Binding-site contacts:
Ligand atom N3B contacts residue LYS42 of chain 1.E at 3.5 Å (salt-bridge).
Ligand atom O1A contacts residue LYS42 of chain 1.E at 3.5 Å (salt-bridge).
Ligand atom O4' contacts residue VAL18 of chain 1.E at 3.1 Å.
Ligand atom C4' contacts residue GLY39 of chain 1.E at 3.5 Å.
Ligand atom O3G contacts residue GLU159 of chain 1.E at 3.5 Å (salt-bridge).
Ligand atom O2' contacts residue ALA133 of chain 1.D at 3.5 Å (h-bond).
Ligand atom C2' contacts residue GLN138 of chain 1.D at 3.4 Å.
Ligand atom N1 contacts residue TRP13 of chain 1.E at 3.4 Å.
Ligand atom O3A contacts residue SER135 of chain 1.D at 3.3 Å.
Ligand atom O3G contacts residue MG1 of chain 1.N at 1.9 Å.
Ligand atom N3B contacts residue GLY39 of chain 1.E at 2.8 Å (h-bond).
Ligand atom N3 contacts residue ARG129 of chain 1.D at 3.4 Å (salt-bridge).
Ligand atom C3' contacts residue GLY39 of chain 1.E at 3.5 Å.
Ligand atom O1B contacts residue LYS42 of chain 1.E at 2.7 Å (salt-bridge).
Ligand atom O2B contacts residue SER43 of chain 1.E at 3.0 Å (h-bond).
Ligand atom O2' contacts residue GLN138 of chain 1.D at 2.8 Å (h-bond).
Ligand atom O3' contacts residue GLN138 of chain 1.D at 3.1 Å (h-bond).
Ligand atom N3B contacts residue SER135 of chain 1.D at 3.4 Å.
Ligand atom PG contacts residue MG1 of chain 1.N at 3.2 Å.
Ligand atom O1A contacts residue GLY41 of chain 1.E at 3.3 Å.
Ligand atom O1G contacts residue GLU159 of chain 1.E at 2.8 Å (salt-bridge).
Ligand atom O1B contacts residue CYS40 of chain 1.E at 3.4 Å (h-bond).
Ligand atom C4 contacts residue ALA133 of chain 1.D at 3.5 Å (hydrophobic).
Ligand atom O2' contacts residue ARG129 of chain 1.D at 2.8 Å (salt-bridge).
Ligand atom O3' contacts residue GLY39 of chain 1.E at 3.1 Å (h-bond).
Ligand atom O1A contacts residue THR44 of chain 1.E at 2.6 Å (h-bond).
Ligand atom O1G contacts residue HIS192 of chain 1.E at 2.9 Å (h-bond).
Ligand atom PA contacts residue THR44 of chain 1.E at 3.5 Å.
Ligand atom O3G contacts residue GLN82 of chain 1.E at 2.9 Å (h-bond).
Ligand atom O1G contacts residue LYS42 of chain 1.E at 2.9 Å (salt-bridge).
Ligand atom PB contacts residue MG1 of chain 1.N at 3.3 Å.
Ligand atom O2B contacts residue MG1 of chain 1.N at 2.0 Å.
Ligand atom O2G contacts residue GLY137 of chain 1.D at 2.8 Å (h-bond).
Ligand atom O2A contacts residue SER135 of chain 1.D at 3.2 Å.
Ligand atom O2G contacts residue SER38 of chain 1.E at 2.6 Å (h-bond).
Ligand atom O1A contacts residue SER43 of chain 1.E at 3.4 Å (h-bond).
Ligand atom C6 contacts residue TRP13 of chain 1.E at 3.5 Å (hydrophobic).
Ligand atom O1B contacts residue GLY41 of chain 1.E at 3.0 Å (h-bond).
Ligand atom O2G contacts residue SER135 of chain 1.D at 3.0 Å (h-bond).
Ligand atom C2 contacts residue TRP13 of chain 1.E at 3.5 Å (hydrophobic).

Sequence of chain 1.E:
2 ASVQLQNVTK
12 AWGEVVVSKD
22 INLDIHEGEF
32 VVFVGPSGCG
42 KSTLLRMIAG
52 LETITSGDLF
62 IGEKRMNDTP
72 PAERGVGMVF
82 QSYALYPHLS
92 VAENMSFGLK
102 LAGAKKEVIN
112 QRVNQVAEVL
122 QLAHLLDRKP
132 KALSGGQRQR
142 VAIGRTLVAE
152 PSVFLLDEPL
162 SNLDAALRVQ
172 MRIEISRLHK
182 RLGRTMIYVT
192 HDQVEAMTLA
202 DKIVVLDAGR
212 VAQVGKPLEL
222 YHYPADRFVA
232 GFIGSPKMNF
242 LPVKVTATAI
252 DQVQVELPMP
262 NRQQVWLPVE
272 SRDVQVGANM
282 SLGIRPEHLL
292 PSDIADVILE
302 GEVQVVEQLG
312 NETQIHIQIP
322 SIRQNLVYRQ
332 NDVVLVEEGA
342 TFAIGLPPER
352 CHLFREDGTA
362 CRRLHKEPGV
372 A

The small molecule below binds the protein below.
Small molecule (SMILES): Nc1ncnc2c1ncn2[C@@H]1O[C@H](CO[P](=O)(O)O[P](=O)(O)NP(=O)(O)O)[C@@H](O)[C@H]1O

Sequence of chain 1.D:
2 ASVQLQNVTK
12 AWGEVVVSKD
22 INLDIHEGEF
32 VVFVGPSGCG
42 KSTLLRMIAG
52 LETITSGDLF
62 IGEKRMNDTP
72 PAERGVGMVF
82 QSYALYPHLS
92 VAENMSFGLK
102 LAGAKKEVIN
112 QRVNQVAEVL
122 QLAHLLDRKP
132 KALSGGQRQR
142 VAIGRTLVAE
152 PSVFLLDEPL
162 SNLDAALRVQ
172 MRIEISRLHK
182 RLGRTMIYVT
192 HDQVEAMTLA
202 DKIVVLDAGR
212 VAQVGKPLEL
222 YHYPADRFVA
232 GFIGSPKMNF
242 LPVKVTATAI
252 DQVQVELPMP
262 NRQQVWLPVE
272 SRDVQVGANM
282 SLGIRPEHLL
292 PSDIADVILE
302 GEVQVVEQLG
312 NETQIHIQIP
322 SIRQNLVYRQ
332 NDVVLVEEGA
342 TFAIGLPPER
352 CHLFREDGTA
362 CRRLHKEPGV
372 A